Binding-site contacts:
Ligand atom CG contacts residue ALA11 of chain 1.D at 4.3 Å (hydrophobic).
Ligand atom CD contacts residue GLU12 of chain 1.D at 3.5 Å.
Ligand atom C contacts residue ALA11 of chain 1.D at 4.4 Å (hydrophobic).
Ligand atom OXT contacts residue ASP9 of chain 1.D at 3.8 Å.
Ligand atom CG contacts residue GLU12 of chain 1.D at 4.1 Å.
Ligand atom CA contacts residue ALA11 of chain 1.D at 3.5 Å (hydrophobic).
Ligand atom OXT contacts residue ALA11 of chain 1.D at 4.3 Å.
Ligand atom CB contacts residue ALA11 of chain 1.D at 4.3 Å (hydrophobic).
Ligand atom CA contacts residue GLU12 of chain 1.D at 4.3 Å.
Ligand atom N contacts residue GLU12 of chain 1.D at 3.5 Å (salt-bridge).
Ligand atom N contacts residue LEU10 of chain 1.D at 4.3 Å.
Ligand atom N contacts residue ALA11 of chain 1.D at 3.4 Å.
Ligand atom CD contacts residue ALA11 of chain 1.D at 4.2 Å (hydrophobic).

A small-molecule ligand and the protein it binds are described below.
Small molecule (SMILES): O=C(O)[C@@H]1CCCN1

Sequence of chain 1.D:
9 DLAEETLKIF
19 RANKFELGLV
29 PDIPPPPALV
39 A